Binding-site contacts:
Ligand atom C8 contacts residue ASP234 of chain 1.B at 3.8 Å.
Ligand atom O6 contacts residue ASN269 of chain 1.B at 4.1 Å.
Ligand atom O5 contacts residue ASN269 of chain 1.B at 2.4 Å (h-bond).
Ligand atom C1 contacts residue ASN269 of chain 1.B at 1.4 Å.
Ligand atom C7 contacts residue ASN269 of chain 1.B at 3.4 Å.
Ligand atom O7 contacts residue ASN269 of chain 1.B at 3.6 Å.
Ligand atom C3 contacts residue ASN269 of chain 1.B at 3.8 Å.
Ligand atom C2 contacts residue ASN269 of chain 1.B at 2.5 Å.
Ligand atom C5 contacts residue ASN269 of chain 1.B at 3.7 Å.
Ligand atom C7 contacts residue ASP234 of chain 1.B at 4.1 Å.
Ligand atom O7 contacts residue ASP234 of chain 1.B at 4.4 Å.
Ligand atom C4 contacts residue ASN269 of chain 1.B at 4.3 Å.
Ligand atom N2 contacts residue ASN269 of chain 1.B at 2.8 Å (h-bond).
Ligand atom C8 contacts residue ASN269 of chain 1.B at 4.5 Å.

A small-molecule ligand and the protein it binds are described below.
Small molecule (SMILES): CC(=O)N[C@@H]1[C@@H](O)[C@H](O)[C@@H](CO)O[C@H]1O

Sequence of chain 1.B:
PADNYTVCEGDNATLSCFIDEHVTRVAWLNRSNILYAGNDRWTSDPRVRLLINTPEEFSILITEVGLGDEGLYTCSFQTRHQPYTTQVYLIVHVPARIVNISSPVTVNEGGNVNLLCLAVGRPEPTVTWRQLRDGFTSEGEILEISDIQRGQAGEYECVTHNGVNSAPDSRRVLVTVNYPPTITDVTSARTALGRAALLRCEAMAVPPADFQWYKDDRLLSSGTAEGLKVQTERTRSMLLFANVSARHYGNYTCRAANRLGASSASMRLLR